A protein and the small-molecule ligand that binds it are described below.
Small molecule (SMILES): CC(=O)N[C@@H]1[C@@H](O)[C@H](O)[C@@H](CO)O[C@H]1O

Sequence of chain 55.C:
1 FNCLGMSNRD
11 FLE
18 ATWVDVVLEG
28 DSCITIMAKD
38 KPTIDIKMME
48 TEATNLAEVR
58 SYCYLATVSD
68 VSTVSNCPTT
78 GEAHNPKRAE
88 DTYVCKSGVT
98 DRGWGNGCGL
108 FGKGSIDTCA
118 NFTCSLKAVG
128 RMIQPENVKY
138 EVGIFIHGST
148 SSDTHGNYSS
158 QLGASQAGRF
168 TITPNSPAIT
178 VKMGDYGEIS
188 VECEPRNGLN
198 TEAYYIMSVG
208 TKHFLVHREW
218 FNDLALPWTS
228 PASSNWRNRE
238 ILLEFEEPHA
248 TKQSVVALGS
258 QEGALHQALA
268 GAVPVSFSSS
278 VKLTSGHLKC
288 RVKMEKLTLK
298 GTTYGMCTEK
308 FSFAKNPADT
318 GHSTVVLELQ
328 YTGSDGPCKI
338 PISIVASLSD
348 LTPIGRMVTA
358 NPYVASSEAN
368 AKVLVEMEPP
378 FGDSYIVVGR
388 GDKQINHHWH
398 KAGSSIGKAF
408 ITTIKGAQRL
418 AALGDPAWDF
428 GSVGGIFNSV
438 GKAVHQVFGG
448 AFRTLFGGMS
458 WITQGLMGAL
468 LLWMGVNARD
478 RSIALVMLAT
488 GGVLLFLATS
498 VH

Binding-site contacts:
Ligand atom C3 contacts residue ASN118 of chain 55.C at 3.8 Å.
Ligand atom C2 contacts residue ASN118 of chain 55.C at 2.4 Å.
Ligand atom O5 contacts residue PHE119 of chain 55.C at 4.2 Å.
Ligand atom O6 contacts residue THR120 of chain 55.C at 3.1 Å (h-bond).
Ligand atom C1 contacts residue THR89 of chain 55.C at 3.9 Å.
Ligand atom C5 contacts residue THR89 of chain 55.C at 4.1 Å.
Ligand atom O6 contacts residue PHE119 of chain 55.C at 2.8 Å (h-bond).
Ligand atom C1 contacts residue SER66 of chain 55.C at 4.2 Å.
Ligand atom O7 contacts residue TYR90 of chain 55.C at 3.7 Å.
Ligand atom C5 contacts residue ASN118 of chain 55.C at 3.7 Å.
Ligand atom C4 contacts residue ASN118 of chain 55.C at 4.2 Å.
Ligand atom C7 contacts residue ASN118 of chain 55.C at 3.6 Å.
Ligand atom O5 contacts residue ASN118 of chain 55.C at 2.4 Å (h-bond).
Ligand atom N2 contacts residue ASN118 of chain 55.C at 2.9 Å (h-bond).
Ligand atom C6 contacts residue THR89 of chain 55.C at 4.2 Å.
Ligand atom C8 contacts residue ASN118 of chain 55.C at 3.9 Å.
Ligand atom O6 contacts residue THR89 of chain 55.C at 3.5 Å.
Ligand atom N2 contacts residue TYR90 of chain 55.C at 4.5 Å.
Ligand atom C6 contacts residue THR120 of chain 55.C at 3.4 Å.
Ligand atom C7 contacts residue TYR90 of chain 55.C at 3.8 Å (hydrophobic).
Ligand atom C6 contacts residue PHE119 of chain 55.C at 4.1 Å (hydrophobic).
Ligand atom C8 contacts residue TYR90 of chain 55.C at 3.9 Å (hydrophobic).
Ligand atom O5 contacts residue THR89 of chain 55.C at 3.8 Å.
Ligand atom C5 contacts residue THR120 of chain 55.C at 4.0 Å.
Ligand atom O5 contacts residue THR120 of chain 55.C at 3.4 Å (h-bond).
Ligand atom O6 contacts residue ASN118 of chain 55.C at 4.1 Å.
Ligand atom C2 contacts residue SER66 of chain 55.C at 4.4 Å.
Ligand atom C1 contacts residue ASN118 of chain 55.C at 1.4 Å.
Ligand atom O7 contacts residue ASN118 of chain 55.C at 4.5 Å.